Binding-site contacts:
Ligand atom O contacts residue GLY35 of chain 2.A at 3.7 Å.
Ligand atom CV contacts residue THR216 of chain 2.A at 3.8 Å.
Ligand atom OH contacts residue GLY215 of chain 2.A at 3.3 Å.
Ligand atom C10 contacts residue SER79 of chain 2.A at 3.1 Å.
Ligand atom NL contacts residue THR216 of chain 2.A at 3.4 Å (h-bond).
Ligand atom C3 contacts residue ASP115 of chain 2.A at 3.7 Å.
Ligand atom C2 contacts residue ASN118 of chain 2.A at 3.7 Å.
Ligand atom CA contacts residue GLY35 of chain 2.A at 3.5 Å.
Ligand atom CAV contacts residue THR216 of chain 2.A at 3.7 Å.
Ligand atom CS contacts residue GLN133 of chain 1.A at 3.7 Å.
Ligand atom OE contacts residue GLY76 of chain 2.A at 2.9 Å (h-bond).
Ligand atom NL contacts residue GLY215 of chain 2.A at 3.3 Å (h-bond).
Ligand atom CBV contacts residue ASP77 of chain 2.A at 3.5 Å.
Ligand atom C9 contacts residue TYR75 of chain 2.A at 3.6 Å (hydrophobic).
Ligand atom C1 contacts residue ASN31 of chain 2.A at 3.4 Å.
Ligand atom OP contacts residue ASP213 of chain 2.A at 3.6 Å.
Ligand atom C4 contacts residue PHE112 of chain 2.A at 3.5 Å (hydrophobic).
Ligand atom P contacts residue ASP33 of chain 2.A at 3.5 Å.
Ligand atom C2 contacts residue ASP115 of chain 2.A at 3.2 Å.
Ligand atom OV contacts residue GLY76 of chain 2.A at 3.2 Å (h-bond).
Ligand atom OI contacts residue THR217 of chain 2.A at 3.1 Å (h-bond).
Ligand atom C13 contacts residue GLY215 of chain 2.A at 3.6 Å.
Ligand atom OH contacts residue ASP213 of chain 2.A at 2.6 Å (salt-bridge).
Ligand atom CB contacts residue ASP213 of chain 2.A at 3.5 Å.
Ligand atom CD1 contacts residue ASP213 of chain 2.A at 3.7 Å.
Ligand atom P contacts residue ASP213 of chain 2.A at 3.8 Å.
Ligand atom C3 contacts residue PHE112 of chain 2.A at 3.8 Å (hydrophobic).
Ligand atom OV contacts residue TYR75 of chain 2.A at 3.7 Å.
Ligand atom OV contacts residue ASP77 of chain 2.A at 3.2 Å (salt-bridge).
Ligand atom C9 contacts residue SER79 of chain 2.A at 3.7 Å.
Ligand atom OI contacts residue THR216 of chain 2.A at 3.5 Å.
Ligand atom C10 contacts residue ASP77 of chain 2.A at 3.8 Å.
Ligand atom C5 contacts residue PHE112 of chain 2.A at 3.6 Å (hydrophobic).
Ligand atom C7 contacts residue GLY215 of chain 2.A at 3.8 Å.
Ligand atom OH contacts residue THR216 of chain 2.A at 3.3 Å (h-bond).
Ligand atom C13 contacts residue ASP33 of chain 2.A at 3.6 Å.
Ligand atom O contacts residue TYR75 of chain 2.A at 3.8 Å.
Ligand atom OH contacts residue ASP33 of chain 2.A at 3.0 Å (salt-bridge).
Ligand atom O contacts residue ASP33 of chain 2.A at 2.5 Å (salt-bridge).
Ligand atom OE contacts residue TYR75 of chain 2.A at 3.3 Å.

Sequence of chain 1.A:
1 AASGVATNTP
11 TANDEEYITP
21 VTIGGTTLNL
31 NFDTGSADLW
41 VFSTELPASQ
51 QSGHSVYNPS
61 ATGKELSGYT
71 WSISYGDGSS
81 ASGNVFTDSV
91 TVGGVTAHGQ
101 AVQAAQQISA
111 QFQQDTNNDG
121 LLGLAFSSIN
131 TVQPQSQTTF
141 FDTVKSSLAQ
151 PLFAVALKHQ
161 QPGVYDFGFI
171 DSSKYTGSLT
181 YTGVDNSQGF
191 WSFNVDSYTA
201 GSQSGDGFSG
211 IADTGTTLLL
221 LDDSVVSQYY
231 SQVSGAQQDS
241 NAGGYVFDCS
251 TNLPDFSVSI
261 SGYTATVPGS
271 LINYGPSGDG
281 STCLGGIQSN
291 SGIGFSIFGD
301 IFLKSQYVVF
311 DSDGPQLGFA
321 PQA

A protein and the small-molecule ligand that binds it are described below.
Small molecule (SMILES): COC(=O)[C@H](Cc1ccccc1)O[P](=O)([O-])[C@H](Cc1ccc2ccccc2c1)NC(=O)[C@@H](NC=O)C(C)C

Sequence of chain 2.A:
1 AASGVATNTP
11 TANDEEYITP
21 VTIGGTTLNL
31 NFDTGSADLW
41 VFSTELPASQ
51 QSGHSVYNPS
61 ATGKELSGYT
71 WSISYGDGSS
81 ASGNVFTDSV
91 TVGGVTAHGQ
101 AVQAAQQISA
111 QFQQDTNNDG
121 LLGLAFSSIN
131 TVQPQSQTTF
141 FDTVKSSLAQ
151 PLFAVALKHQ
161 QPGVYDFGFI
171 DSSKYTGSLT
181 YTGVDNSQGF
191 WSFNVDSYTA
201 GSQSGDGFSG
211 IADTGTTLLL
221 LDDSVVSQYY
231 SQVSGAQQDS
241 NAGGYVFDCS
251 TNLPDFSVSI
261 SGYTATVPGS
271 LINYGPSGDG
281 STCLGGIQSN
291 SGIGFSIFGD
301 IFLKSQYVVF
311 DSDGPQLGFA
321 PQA